Sequence of chain 1.D:
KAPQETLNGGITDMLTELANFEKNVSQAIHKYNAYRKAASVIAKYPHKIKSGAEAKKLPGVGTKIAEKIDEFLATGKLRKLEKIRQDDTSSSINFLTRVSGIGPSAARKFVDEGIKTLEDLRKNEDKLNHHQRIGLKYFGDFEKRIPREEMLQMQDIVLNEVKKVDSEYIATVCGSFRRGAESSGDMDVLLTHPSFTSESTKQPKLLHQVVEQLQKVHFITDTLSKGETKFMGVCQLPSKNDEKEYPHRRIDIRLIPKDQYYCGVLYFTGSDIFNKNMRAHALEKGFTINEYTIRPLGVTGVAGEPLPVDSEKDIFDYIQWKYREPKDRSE

Binding-site contacts:
Ligand atom N3 contacts residue ALA38 of chain 1.D at 3.3 Å.
Ligand atom P contacts residue ILE69 of chain 1.D at 3.8 Å.
Ligand atom OP1 contacts residue LYS68 of chain 1.D at 3.7 Å.
Ligand atom C8 contacts residue LYS35 of chain 1.D at 3.6 Å.
Ligand atom C3' contacts residue LYS68 of chain 1.D at 3.7 Å.
Ligand atom OP2 contacts residue TYR39 of chain 1.D at 3.9 Å.
Ligand atom OP2 contacts residue LYS68 of chain 1.D at 3.0 Å.
Ligand atom OP1 contacts residue PRO63 of chain 1.D at 3.9 Å.
Ligand atom OP1 contacts residue VAL65 of chain 1.D at 3.6 Å.
Ligand atom OP2 contacts residue LYS68 of chain 1.D at 3.5 Å (salt-bridge).
Ligand atom OP2 contacts residue NA1 of chain 1.G at 3.9 Å.
Ligand atom OP2 contacts residue GLY66 of chain 1.D at 3.8 Å.
Ligand atom OP3 contacts residue LYS35 of chain 1.D at 2.6 Å (salt-bridge).
Ligand atom OP1 contacts residue GLY66 of chain 1.D at 2.8 Å (h-bond).
Ligand atom C5' contacts residue TYR39 of chain 1.D at 3.2 Å (hydrophobic).
Ligand atom P contacts residue LYS68 of chain 1.D at 3.7 Å.
Ligand atom OP2 contacts residue THR67 of chain 1.D at 3.8 Å.
Ligand atom C5' contacts residue GLY66 of chain 1.D at 3.4 Å.
Ligand atom OP1 contacts residue LYS68 of chain 1.D at 2.8 Å (salt-bridge).
Ligand atom O5' contacts residue LYS35 of chain 1.D at 3.6 Å.
Ligand atom N7 contacts residue LYS35 of chain 1.D at 3.8 Å.
Ligand atom P contacts residue LYS68 of chain 1.D at 3.7 Å.
Ligand atom P contacts residue NA1 of chain 1.G at 3.6 Å.
Ligand atom OP2 contacts residue LYS72 of chain 1.D at 3.4 Å (salt-bridge).
Ligand atom OP1 contacts residue GLY64 of chain 1.D at 3.1 Å (h-bond).
Ligand atom O3' contacts residue VAL65 of chain 1.D at 3.8 Å.
Ligand atom C3' contacts residue GLY66 of chain 1.D at 3.7 Å.
Ligand atom O4' contacts residue ALA38 of chain 1.D at 3.8 Å.
Ligand atom C2 contacts residue HIS34 of chain 1.D at 3.9 Å.
Ligand atom O5' contacts residue GLY66 of chain 1.D at 3.3 Å (h-bond).
Ligand atom OP1 contacts residue NA1 of chain 1.G at 2.5 Å (h-bond).
Ligand atom C5' contacts residue GLY64 of chain 1.D at 3.1 Å.
Ligand atom P contacts residue GLY66 of chain 1.D at 3.6 Å.
Ligand atom C4' contacts residue GLY64 of chain 1.D at 3.2 Å.
Ligand atom O3' contacts residue LYS68 of chain 1.D at 3.9 Å.
Ligand atom P contacts residue LYS35 of chain 1.D at 3.7 Å.
Ligand atom O3' contacts residue ILE69 of chain 1.D at 3.4 Å.
Ligand atom OP1 contacts residue ILE69 of chain 1.D at 2.9 Å (h-bond).
Ligand atom O3' contacts residue GLY64 of chain 1.D at 3.5 Å.
Ligand atom OP1 contacts residue LEU62 of chain 1.D at 3.6 Å.

The small molecule below binds the protein below.
Small molecule (SMILES): Cc1cn([C@H]2C[C@H](O[P](=O)(O)OC[C@H]3O[C@@H](n4ccc(N)nc4=O)C[C@@H]3O[P](=O)(O)OC[C@H]3O[C@@H](n4cnc5c(=O)nc(N)[nH]c54)C[C@@H]3O[P](=O)(O)OC[C@H]3O[C@@H](n4cnc5c(=O)nc(N)[nH]c54)C[C@@H]3O)[C@@H](CO[P](=O)(O)O[C@H]3C[C@H](n4cnc5c(=O)nc(N)[nH]c54)O[C@@H]3COP(=O)(O)O)O2)c(=O)[nH]c1=O